A protein and the small-molecule ligand that binds it are described below.
Small molecule (SMILES): CC(=O)N[C@@H]1[C@@H](O)[C@H](O)[C@@H](CO)O[C@H]1O

Sequence of chain 1.HA:
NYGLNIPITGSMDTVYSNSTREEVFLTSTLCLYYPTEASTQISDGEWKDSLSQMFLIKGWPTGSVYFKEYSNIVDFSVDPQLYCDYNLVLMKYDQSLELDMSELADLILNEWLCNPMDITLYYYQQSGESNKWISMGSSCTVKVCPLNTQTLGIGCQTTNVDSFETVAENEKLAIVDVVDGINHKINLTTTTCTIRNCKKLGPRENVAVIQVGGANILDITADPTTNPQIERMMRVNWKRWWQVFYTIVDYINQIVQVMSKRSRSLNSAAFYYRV

Binding-site contacts:
Ligand atom C5 contacts residue ASN238 of chain 1.HA at 3.7 Å.
Ligand atom O5 contacts residue ASN238 of chain 1.HA at 2.4 Å (h-bond).
Ligand atom N2 contacts residue ASN238 of chain 1.HA at 2.9 Å (h-bond).
Ligand atom C7 contacts residue ASN238 of chain 1.HA at 3.6 Å.
Ligand atom C7 contacts residue LEU239 of chain 1.HA at 4.4 Å (hydrophobic).
Ligand atom C8 contacts residue LEU239 of chain 1.HA at 4.0 Å (hydrophobic).
Ligand atom O5 contacts residue VAL212 of chain 1.HA at 3.6 Å.
Ligand atom C3 contacts residue ASN238 of chain 1.HA at 3.8 Å.
Ligand atom N2 contacts residue THR240 of chain 1.HA at 4.0 Å.
Ligand atom C8 contacts residue THR241 of chain 1.HA at 4.2 Å.
Ligand atom C8 contacts residue ILE170 of chain 1.HA at 4.1 Å (hydrophobic).
Ligand atom C1 contacts residue ASN238 of chain 1.HA at 1.4 Å.
Ligand atom C2 contacts residue ASN238 of chain 1.HA at 2.5 Å.
Ligand atom O7 contacts residue ASN238 of chain 1.HA at 3.4 Å (h-bond).
Ligand atom O6 contacts residue VAL212 of chain 1.HA at 3.9 Å.
Ligand atom C1 contacts residue VAL212 of chain 1.HA at 4.3 Å (hydrophobic).
Ligand atom C4 contacts residue ASN238 of chain 1.HA at 4.3 Å.
Ligand atom N2 contacts residue LEU239 of chain 1.HA at 4.1 Å.